This protein binds this small molecule.
Small molecule (SMILES): CC(=O)N[C@H]1[C@H](O[C@H]2[C@H](O)[C@@H](NC(C)=O)CO[C@@H]2CO[C@@H]2O[C@@H](C)[C@@H](O)[C@@H](O)[C@@H]2O)O[C@H](CO)[C@@H](O[C@@H]2O[C@H](CO[C@H]3O[C@H](CO)[C@@H](O)[C@H](O)[C@@H]3O)[C@@H](O)[C@H](O)[C@@H]2O)[C@@H]1O

Sequence of chain 1.C:
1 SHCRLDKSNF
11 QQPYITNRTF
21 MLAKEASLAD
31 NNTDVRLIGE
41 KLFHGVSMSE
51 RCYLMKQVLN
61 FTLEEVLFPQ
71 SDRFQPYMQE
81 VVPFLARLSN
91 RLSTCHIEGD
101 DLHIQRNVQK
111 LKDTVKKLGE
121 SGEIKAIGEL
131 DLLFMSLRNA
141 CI

Sequence of chain 1.D:
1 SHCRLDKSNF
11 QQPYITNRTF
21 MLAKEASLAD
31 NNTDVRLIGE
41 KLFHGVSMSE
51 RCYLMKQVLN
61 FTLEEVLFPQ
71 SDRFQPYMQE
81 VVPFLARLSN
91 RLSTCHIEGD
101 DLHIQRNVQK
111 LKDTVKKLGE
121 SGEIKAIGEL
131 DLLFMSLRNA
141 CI

Sequence of chain 1.E:
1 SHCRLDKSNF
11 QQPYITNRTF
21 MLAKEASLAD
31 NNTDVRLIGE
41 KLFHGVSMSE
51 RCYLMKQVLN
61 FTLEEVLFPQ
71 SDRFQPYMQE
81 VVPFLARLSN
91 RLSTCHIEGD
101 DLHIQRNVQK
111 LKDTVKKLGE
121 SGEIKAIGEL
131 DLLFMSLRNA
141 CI

Binding-site contacts:
Ligand atom C7 contacts residue GLN11 of chain 1.C at 3.7 Å.
Ligand atom C2 contacts residue ASN17 of chain 1.D at 2.4 Å.
Ligand atom C7 contacts residue ARG138 of chain 1.C at 4.1 Å.
Ligand atom C3 contacts residue ASN17 of chain 1.D at 3.8 Å.
Ligand atom O2 contacts residue ARG106 of chain 1.E at 3.2 Å (salt-bridge).
Ligand atom C8 contacts residue PHE10 of chain 1.C at 3.3 Å (hydrophobic).
Ligand atom O7 contacts residue THR16 of chain 1.C at 3.1 Å (h-bond).
Ligand atom O4 contacts residue GLN11 of chain 1.C at 3.9 Å.
Ligand atom C1 contacts residue MET21 of chain 1.D at 3.1 Å (hydrophobic).
Ligand atom O5 contacts residue ARG18 of chain 1.D at 3.7 Å.
Ligand atom N2 contacts residue ASN17 of chain 1.D at 2.9 Å (h-bond).
Ligand atom O3 contacts residue GLN11 of chain 1.C at 3.8 Å.
Ligand atom O6 contacts residue PRO13 of chain 1.C at 3.0 Å.
Ligand atom O3 contacts residue PRO13 of chain 1.C at 3.3 Å.
Ligand atom O5 contacts residue ASN17 of chain 1.D at 2.3 Å (h-bond).
Ligand atom C6 contacts residue PRO13 of chain 1.C at 4.0 Å (hydrophobic).
Ligand atom C5 contacts residue ASN17 of chain 1.D at 3.6 Å.
Ligand atom O4 contacts residue LYS110 of chain 1.E at 4.0 Å.
Ligand atom C8 contacts residue PHE134 of chain 1.C at 3.6 Å (hydrophobic).
Ligand atom C5 contacts residue TYR14 of chain 1.D at 3.8 Å (hydrophobic).
Ligand atom O7 contacts residue GLN11 of chain 1.C at 3.2 Å (h-bond).
Ligand atom C1 contacts residue ASN17 of chain 1.D at 1.4 Å.
Ligand atom N2 contacts residue PHE10 of chain 1.C at 4.0 Å.
Ligand atom C5 contacts residue ARG18 of chain 1.D at 2.9 Å.
Ligand atom C6 contacts residue ARG18 of chain 1.D at 2.8 Å.
Ligand atom C8 contacts residue THR16 of chain 1.C at 3.4 Å.
Ligand atom C3 contacts residue TYR14 of chain 1.D at 3.6 Å (hydrophobic).
Ligand atom O5 contacts residue MET21 of chain 1.D at 3.1 Å.
Ligand atom C8 contacts residue ARG138 of chain 1.C at 4.0 Å.
Ligand atom C4 contacts residue TYR14 of chain 1.D at 3.9 Å (hydrophobic).
Ligand atom C6 contacts residue ARG18 of chain 1.D at 4.1 Å.
Ligand atom O6 contacts residue GLN11 of chain 1.C at 3.5 Å (h-bond).
Ligand atom N2 contacts residue ARG138 of chain 1.C at 3.6 Å (salt-bridge).
Ligand atom O7 contacts residue ASN17 of chain 1.D at 3.4 Å (h-bond).
Ligand atom O3 contacts residue PHE10 of chain 1.C at 4.0 Å.
Ligand atom C7 contacts residue ASN17 of chain 1.D at 3.5 Å.
Ligand atom C7 contacts residue THR16 of chain 1.C at 3.6 Å.
Ligand atom C5 contacts residue MET21 of chain 1.D at 3.5 Å (hydrophobic).
Ligand atom C7 contacts residue PHE10 of chain 1.C at 3.9 Å (hydrophobic).
Ligand atom C2 contacts residue GLN11 of chain 1.C at 3.9 Å.